Sequence of chain 1.C:
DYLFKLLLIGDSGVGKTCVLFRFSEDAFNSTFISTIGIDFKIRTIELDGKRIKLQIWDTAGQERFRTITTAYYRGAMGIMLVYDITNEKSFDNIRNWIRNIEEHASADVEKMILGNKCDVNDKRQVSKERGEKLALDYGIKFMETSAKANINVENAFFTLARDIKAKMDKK

A protein and the small-molecule ligand that binds it are described below.
Small molecule (SMILES): Nc1nc2c(ncn2[C@@H]2O[C@H](CO[P](=O)(O)O[P](=O)(O)NP(=O)(O)O)[C@@H](O)[C@H]2O)c(=O)[nH]1

Binding-site contacts:
Ligand atom PG contacts residue MG1 of chain 1.K at 3.2 Å.
Ligand atom N7 contacts residue ASN119 of chain 1.C at 3.2 Å (h-bond).
Ligand atom O3A contacts residue GLY18 of chain 1.C at 3.2 Å (h-bond).
Ligand atom O6 contacts residue ASP122 of chain 1.C at 3.5 Å (salt-bridge).
Ligand atom O4' contacts residue LYS120 of chain 1.C at 3.2 Å (salt-bridge).
Ligand atom O2' contacts residue PHE31 of chain 1.C at 3.5 Å.
Ligand atom N3B contacts residue MG1 of chain 1.K at 3.4 Å.
Ligand atom PB contacts residue MG1 of chain 1.K at 3.2 Å.
Ligand atom O1A contacts residue GLY18 of chain 1.C at 3.2 Å.
Ligand atom N1 contacts residue LYS151 of chain 1.C at 3.5 Å.
Ligand atom O5' contacts residue GLY18 of chain 1.C at 3.6 Å.
Ligand atom C8 contacts residue CYS21 of chain 1.C at 3.6 Å (hydrophobic).
Ligand atom O1B contacts residue VAL17 of chain 1.C at 3.4 Å (h-bond).
Ligand atom O1G contacts residue SER15 of chain 1.C at 3.5 Å.
Ligand atom O6 contacts residue LYS151 of chain 1.C at 3.2 Å (salt-bridge).
Ligand atom O6 contacts residue SER149 of chain 1.C at 3.4 Å (h-bond).
Ligand atom O2G contacts residue THR38 of chain 1.C at 2.9 Å (h-bond).
Ligand atom N2 contacts residue ASP122 of chain 1.C at 2.9 Å (salt-bridge).
Ligand atom O2B contacts residue MG1 of chain 1.K at 2.0 Å.
Ligand atom O3G contacts residue SER15 of chain 1.C at 2.6 Å (h-bond).
Ligand atom O6 contacts residue ALA150 of chain 1.C at 2.9 Å (h-bond).
Ligand atom O1G contacts residue LYS19 of chain 1.C at 2.7 Å (salt-bridge).
Ligand atom PB contacts residue LYS19 of chain 1.C at 3.6 Å.
Ligand atom O1B contacts residue LYS19 of chain 1.C at 2.8 Å (salt-bridge).
Ligand atom C5' contacts residue GLY16 of chain 1.C at 3.5 Å.
Ligand atom O2B contacts residue THR20 of chain 1.C at 3.0 Å (h-bond).
Ligand atom C2 contacts residue ASP122 of chain 1.C at 3.6 Å.
Ligand atom O6 contacts residue LYS120 of chain 1.C at 3.6 Å.
Ligand atom O1A contacts residue CYS21 of chain 1.C at 2.9 Å (h-bond).
Ligand atom N1 contacts residue ASP122 of chain 1.C at 2.8 Å (salt-bridge).
Ligand atom O1G contacts residue GLY64 of chain 1.C at 2.9 Å (h-bond).
Ligand atom N3B contacts residue GLY16 of chain 1.C at 3.1 Å (h-bond).
Ligand atom O1A contacts residue THR20 of chain 1.C at 3.3 Å (h-bond).
Ligand atom O1B contacts residue GLY18 of chain 1.C at 3.0 Å (h-bond).
Ligand atom O6 contacts residue ASN119 of chain 1.C at 3.4 Å (h-bond).
Ligand atom O2G contacts residue MG1 of chain 1.K at 2.0 Å.
Ligand atom O2B contacts residue LYS19 of chain 1.C at 3.6 Å (salt-bridge).
Ligand atom C6 contacts residue ASP122 of chain 1.C at 3.6 Å.
Ligand atom O3G contacts residue SER37 of chain 1.C at 2.6 Å (h-bond).
Ligand atom N2 contacts residue VAL123 of chain 1.C at 3.4 Å.